Sequence of chain 1.B:
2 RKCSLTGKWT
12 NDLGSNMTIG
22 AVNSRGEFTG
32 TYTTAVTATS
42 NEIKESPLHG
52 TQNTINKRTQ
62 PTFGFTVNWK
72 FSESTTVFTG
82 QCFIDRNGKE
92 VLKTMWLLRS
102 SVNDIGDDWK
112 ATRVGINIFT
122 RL

Sequence of chain 1.D:
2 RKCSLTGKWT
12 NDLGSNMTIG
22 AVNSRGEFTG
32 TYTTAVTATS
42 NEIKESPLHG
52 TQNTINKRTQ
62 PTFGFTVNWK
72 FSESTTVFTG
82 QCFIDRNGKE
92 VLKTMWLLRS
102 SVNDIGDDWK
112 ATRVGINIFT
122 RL

A protein and the small-molecule ligand that binds it are described below.
Small molecule (SMILES): O=C1N[C@H]2[C@H](CS[C@H]2CCCCC=CC23C4=C5C6=C2[Fe]56432789C3=C2[C-]7C8=C39)N1

Binding-site contacts:
Ligand atom N2 contacts residue VAL37 of chain 1.D at 3.6 Å.
Ligand atom S1 contacts residue TRP70 of chain 1.D at 3.5 Å.
Ligand atom C21 contacts residue LEU99 of chain 1.D at 3.8 Å (hydrophobic).
Ligand atom N2 contacts residue THR35 of chain 1.D at 3.0 Å (h-bond).
Ligand atom O3 contacts residue TYR33 of chain 1.D at 2.7 Å (h-bond).
Ligand atom C3 contacts residue TYR33 of chain 1.D at 3.5 Å (hydrophobic).
Ligand atom C8 contacts residue TRP70 of chain 1.D at 3.4 Å (hydrophobic).
Ligand atom C3 contacts residue SER16 of chain 1.D at 3.6 Å.
Ligand atom C9 contacts residue TRP70 of chain 1.D at 3.5 Å (hydrophobic).
Ligand atom C12 contacts residue SER75 of chain 1.D at 3.7 Å.
Ligand atom N1 contacts residue ASN118 of chain 1.D at 2.9 Å (h-bond).
Ligand atom C10 contacts residue PHE72 of chain 1.D at 3.8 Å (hydrophobic).
Ligand atom C2 contacts residue TRP110 of chain 1.B at 3.6 Å (hydrophobic).
Ligand atom C7 contacts residue TRP70 of chain 1.D at 3.6 Å (hydrophobic).
Ligand atom S1 contacts residue THR77 of chain 1.D at 3.5 Å (h-bond).
Ligand atom C12 contacts residue SER73 of chain 1.D at 3.7 Å.
Ligand atom C19 contacts residue ARG114 of chain 1.D at 3.0 Å.
Ligand atom C11 contacts residue THR38 of chain 1.D at 3.6 Å.
Ligand atom C22 contacts residue TRP110 of chain 1.B at 3.7 Å (hydrophobic).
Ligand atom C9 contacts residue PHE72 of chain 1.D at 3.7 Å (hydrophobic).
Ligand atom C18 contacts residue ALA39 of chain 1.D at 3.8 Å (hydrophobic).
Ligand atom C3 contacts residue LEU14 of chain 1.D at 3.7 Å (hydrophobic).
Ligand atom C18 contacts residue THR40 of chain 1.D at 3.3 Å.
Ligand atom C10 contacts residue SER75 of chain 1.D at 3.6 Å.
Ligand atom C10 contacts residue TRP70 of chain 1.D at 3.8 Å (hydrophobic).
Ligand atom C20 contacts residue ARG114 of chain 1.D at 3.0 Å.
Ligand atom C20 contacts residue LEU99 of chain 1.D at 3.8 Å (hydrophobic).
Ligand atom C7 contacts residue THR35 of chain 1.D at 3.4 Å.
Ligand atom C14 contacts residue THR40 of chain 1.D at 3.7 Å.
Ligand atom C23 contacts residue ALA39 of chain 1.D at 3.3 Å (hydrophobic).
Ligand atom C4 contacts residue TRP110 of chain 1.B at 3.6 Å (hydrophobic).
Ligand atom C16 contacts residue SER73 of chain 1.D at 3.8 Å.
Ligand atom C4 contacts residue VAL37 of chain 1.D at 3.7 Å (hydrophobic).
Ligand atom C20 contacts residue SER101 of chain 1.D at 3.8 Å.
Ligand atom O3 contacts residue ASN12 of chain 1.D at 3.0 Å (h-bond).
Ligand atom C23 contacts residue ARG114 of chain 1.D at 3.6 Å.
Ligand atom N1 contacts residue LEU14 of chain 1.D at 3.6 Å.
Ligand atom O3 contacts residue SER16 of chain 1.D at 2.7 Å (h-bond).
Ligand atom C6 contacts residue TRP97 of chain 1.D at 3.3 Å (hydrophobic).
Ligand atom C22 contacts residue ALA39 of chain 1.D at 3.5 Å (hydrophobic).